The protein below binds the small molecule below.
Small molecule (SMILES): CC(=O)N[C@@H](CCC(N)=O)C(=O)N[C@@H](CC1CCCCC1)C(=O)N[C@@H](CC(=O)O)C(=O)N[C@@H](CC(C)C)C(=O)N[C@@H](Cc1ccccc1)C(=O)O

Binding-site contacts:
Ligand atom N contacts residue ARG183 of chain 1.G at 2.8 Å (salt-bridge).
Ligand atom C contacts residue ARG183 of chain 1.G at 3.8 Å.
Ligand atom CZ contacts residue LEU164 of chain 1.G at 3.7 Å (hydrophobic).
Ligand atom O contacts residue LEU264 of chain 1.G at 3.7 Å.
Ligand atom CD2 contacts residue LEU264 of chain 1.G at 3.6 Å (hydrophobic).
Ligand atom CE1 contacts residue ARG183 of chain 1.G at 3.4 Å.
Ligand atom CZ contacts residue THR181 of chain 1.G at 3.5 Å.
Ligand atom CD contacts residue PHE184 of chain 1.G at 3.9 Å (hydrophobic).
Ligand atom NE2 contacts residue MET396 of chain 1.G at 3.4 Å.
Ligand atom O contacts residue ARG399 of chain 1.G at 3.1 Å (salt-bridge).
Ligand atom O contacts residue MET396 of chain 1.G at 3.5 Å.
Ligand atom CA contacts residue ARG183 of chain 1.G at 3.6 Å.
Ligand atom CZ contacts residue PRO259 of chain 1.G at 3.8 Å (hydrophobic).
Ligand atom CZ contacts residue ARG399 of chain 1.G at 3.7 Å.
Ligand atom N contacts residue PRO397 of chain 1.G at 3.6 Å.
Ligand atom CB contacts residue MET396 of chain 1.G at 3.5 Å (hydrophobic).
Ligand atom NE2 contacts residue PRO397 of chain 1.G at 3.1 Å (h-bond).
Ligand atom CB contacts residue ARG183 of chain 1.G at 3.1 Å.
Ligand atom OD1 contacts residue PHE184 of chain 1.G at 3.2 Å.
Ligand atom CD2 contacts residue MET396 of chain 1.G at 3.6 Å (hydrophobic).
Ligand atom O contacts residue PHE184 of chain 1.G at 3.7 Å.
Ligand atom CD1 contacts residue PRO397 of chain 1.G at 3.7 Å (hydrophobic).
Ligand atom CE1 contacts residue LEU164 of chain 1.G at 3.8 Å (hydrophobic).
Ligand atom O contacts residue VAL398 of chain 1.G at 3.8 Å.
Ligand atom OXT contacts residue ARG183 of chain 1.G at 3.4 Å.
Ligand atom C contacts residue VAL398 of chain 1.G at 3.7 Å (hydrophobic).
Ligand atom CG contacts residue ARG183 of chain 1.G at 3.5 Å.
Ligand atom CD1 contacts residue LEU394 of chain 1.G at 3.5 Å (hydrophobic).
Ligand atom N contacts residue VAL398 of chain 1.G at 3.7 Å.
Ligand atom CD1 contacts residue ARG183 of chain 1.G at 3.8 Å.
Ligand atom CH3 contacts residue ARG399 of chain 1.G at 3.7 Å.
Ligand atom CE1 contacts residue PRO259 of chain 1.G at 3.6 Å (hydrophobic).
Ligand atom CG contacts residue PHE184 of chain 1.G at 3.4 Å (hydrophobic).
Ligand atom C contacts residue ARG399 of chain 1.G at 3.7 Å.
Ligand atom CD2 contacts residue LEU394 of chain 1.G at 3.5 Å (hydrophobic).
Ligand atom OE1 contacts residue VAL398 of chain 1.G at 3.6 Å.
Ligand atom CE2 contacts residue THR181 of chain 1.G at 3.6 Å.
Ligand atom CZ contacts residue ARG183 of chain 1.G at 3.6 Å.
Ligand atom CG contacts residue MET396 of chain 1.G at 3.6 Å (hydrophobic).
Ligand atom CD contacts residue PRO397 of chain 1.G at 3.8 Å (hydrophobic).

Sequence of chain 1.G:
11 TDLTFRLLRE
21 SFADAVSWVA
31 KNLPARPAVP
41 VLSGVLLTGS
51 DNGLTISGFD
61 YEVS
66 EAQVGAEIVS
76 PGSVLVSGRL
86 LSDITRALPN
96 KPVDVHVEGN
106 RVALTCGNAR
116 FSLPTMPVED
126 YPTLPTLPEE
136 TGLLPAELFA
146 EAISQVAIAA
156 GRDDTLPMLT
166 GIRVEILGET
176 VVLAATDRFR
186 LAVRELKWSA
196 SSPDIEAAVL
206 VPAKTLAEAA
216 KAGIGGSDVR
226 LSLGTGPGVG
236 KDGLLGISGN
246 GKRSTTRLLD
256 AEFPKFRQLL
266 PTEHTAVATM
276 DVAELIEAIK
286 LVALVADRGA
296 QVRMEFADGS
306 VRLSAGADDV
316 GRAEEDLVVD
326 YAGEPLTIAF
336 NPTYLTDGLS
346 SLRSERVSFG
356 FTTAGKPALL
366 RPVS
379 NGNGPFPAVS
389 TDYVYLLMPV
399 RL